The protein below binds the small molecule below.
Small molecule (SMILES): CC(=O)N[C@H]1[C@H](O[C@H]2[C@H](O)[C@@H](NC(C)=O)CO[C@@H]2CO)O[C@H](CO)[C@@H](O)[C@@H]1O

Sequence of chain 1.C:
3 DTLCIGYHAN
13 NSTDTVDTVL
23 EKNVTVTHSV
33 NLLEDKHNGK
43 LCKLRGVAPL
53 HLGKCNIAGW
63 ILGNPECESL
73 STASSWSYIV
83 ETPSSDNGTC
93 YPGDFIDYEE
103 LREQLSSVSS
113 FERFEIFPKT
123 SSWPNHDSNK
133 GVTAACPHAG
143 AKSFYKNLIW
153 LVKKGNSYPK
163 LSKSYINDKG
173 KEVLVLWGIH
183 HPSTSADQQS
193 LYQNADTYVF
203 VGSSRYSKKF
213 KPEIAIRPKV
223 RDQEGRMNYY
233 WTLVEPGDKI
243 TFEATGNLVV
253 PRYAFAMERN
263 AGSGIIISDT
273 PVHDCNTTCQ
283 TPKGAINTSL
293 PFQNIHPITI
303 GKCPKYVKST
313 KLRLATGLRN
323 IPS

Binding-site contacts:
Ligand atom C7 contacts residue ASN66 of chain 1.C at 3.6 Å.
Ligand atom C7 contacts residue PRO139 of chain 1.C at 4.5 Å (hydrophobic).
Ligand atom C8 contacts residue ASN66 of chain 1.C at 3.4 Å.
Ligand atom C8 contacts residue PRO139 of chain 1.C at 3.5 Å (hydrophobic).
Ligand atom O3 contacts residue ARG223 of chain 1.C at 3.0 Å (salt-bridge).
Ligand atom O6 contacts residue ASP88 of chain 1.C at 3.9 Å.
Ligand atom C7 contacts residue ARG223 of chain 1.C at 3.5 Å.
Ligand atom C7 contacts residue ASN89 of chain 1.C at 3.3 Å.
Ligand atom C8 contacts residue ARG223 of chain 1.C at 4.1 Å.
Ligand atom C6 contacts residue ASP88 of chain 1.C at 3.1 Å.
Ligand atom C5 contacts residue ASN89 of chain 1.C at 3.6 Å.
Ligand atom C3 contacts residue ARG223 of chain 1.C at 4.0 Å.
Ligand atom O7 contacts residue ASN66 of chain 1.C at 3.0 Å (h-bond).
Ligand atom C4 contacts residue ASN89 of chain 1.C at 4.1 Å.
Ligand atom O5 contacts residue ASP88 of chain 1.C at 3.4 Å (salt-bridge).
Ligand atom C8 contacts residue PRO67 of chain 1.C at 4.1 Å (hydrophobic).
Ligand atom O5 contacts residue ASN89 of chain 1.C at 2.2 Å (h-bond).
Ligand atom C1 contacts residue ASN89 of chain 1.C at 1.4 Å.
Ligand atom O7 contacts residue ASN89 of chain 1.C at 3.1 Å (h-bond).
Ligand atom C4 contacts residue ASP88 of chain 1.C at 3.8 Å.
Ligand atom C8 contacts residue CYS138 of chain 1.C at 4.3 Å (hydrophobic).
Ligand atom C2 contacts residue ASN89 of chain 1.C at 2.5 Å.
Ligand atom N2 contacts residue ARG223 of chain 1.C at 3.6 Å.
Ligand atom N2 contacts residue GLU68 of chain 1.C at 3.8 Å.
Ligand atom C3 contacts residue ASN89 of chain 1.C at 3.8 Å.
Ligand atom C2 contacts residue ARG223 of chain 1.C at 3.9 Å.
Ligand atom C8 contacts residue GLU68 of chain 1.C at 3.9 Å.
Ligand atom C1 contacts residue GLU68 of chain 1.C at 4.2 Å.
Ligand atom C7 contacts residue GLU68 of chain 1.C at 4.0 Å.
Ligand atom O7 contacts residue ARG223 of chain 1.C at 3.3 Å (salt-bridge).
Ligand atom C5 contacts residue ASP88 of chain 1.C at 3.6 Å.
Ligand atom O7 contacts residue CYS92 of chain 1.C at 3.4 Å.
Ligand atom C8 contacts residue CYS92 of chain 1.C at 4.1 Å (hydrophobic).
Ligand atom N2 contacts residue ASN89 of chain 1.C at 3.0 Å (h-bond).
Ligand atom C7 contacts residue CYS92 of chain 1.C at 4.0 Å (hydrophobic).